Binding-site contacts:
Ligand atom C15 contacts residue GLY206 of chain 1.A at 3.6 Å.
Ligand atom C22 contacts residue GLU83 of chain 1.A at 3.4 Å.
Ligand atom C33 contacts residue ALA180 of chain 1.A at 3.4 Å (hydrophobic).
Ligand atom N12 contacts residue GLY206 of chain 1.A at 3.2 Å (h-bond).
Ligand atom C3 contacts residue GLY206 of chain 1.A at 3.4 Å.
Ligand atom C24 contacts residue TRP205 of chain 1.A at 3.5 Å (hydrophobic).
Ligand atom C8 contacts residue GLY208 of chain 1.A at 3.6 Å.
Ligand atom N14 contacts residue GLY208 of chain 1.A at 2.8 Å (h-bond).
Ligand atom CL contacts residue GLY216 of chain 1.A at 3.6 Å.
Ligand atom C3 contacts residue GLY208 of chain 1.A at 3.5 Å.
Ligand atom C34 contacts residue TRP205 of chain 1.A at 3.3 Å (hydrophobic).
Ligand atom C26 contacts residue THR84 of chain 1.A at 3.5 Å.
Ligand atom C27 contacts residue THR84 of chain 1.A at 3.5 Å.
Ligand atom C25 contacts residue GLY206 of chain 1.A at 3.3 Å.
Ligand atom C19 contacts residue TRP205 of chain 1.A at 3.5 Å (hydrophobic).
Ligand atom C33 contacts residue GLY208 of chain 1.A at 3.7 Å.
Ligand atom C7 contacts residue GLY208 of chain 1.A at 3.5 Å.
Ligand atom C26 contacts residue PHE162 of chain 1.A at 3.4 Å (hydrophobic).
Ligand atom C36 contacts residue ALA180 of chain 1.A at 3.5 Å (hydrophobic).
Ligand atom C5 contacts residue GLY206 of chain 1.A at 3.5 Å.
Ligand atom C35 contacts residue VAL203 of chain 1.A at 3.6 Å (hydrophobic).
Ligand atom C8 contacts residue CYS209 of chain 1.A at 3.6 Å (hydrophobic).
Ligand atom CL contacts residue TYR218 of chain 1.A at 3.5 Å.
Ligand atom O20 contacts residue GLY206 of chain 1.A at 3.5 Å (h-bond).
Ligand atom CL contacts residue ILE217 of chain 1.A at 3.6 Å.
Ligand atom C28 contacts residue GLY208 of chain 1.A at 3.8 Å.
Ligand atom C13 contacts residue TRP205 of chain 1.A at 3.7 Å (hydrophobic).
Ligand atom C28 contacts residue GLY206 of chain 1.A at 3.5 Å.
Ligand atom C34 contacts residue GLY206 of chain 1.A at 3.5 Å.
Ligand atom C13 contacts residue TYR85 of chain 1.A at 3.7 Å (hydrophobic).
Ligand atom C7 contacts residue GLY206 of chain 1.A at 3.4 Å.
Ligand atom C31 contacts residue TRP205 of chain 1.A at 3.5 Å (hydrophobic).
Ligand atom N14 contacts residue GLY206 of chain 1.A at 3.3 Å (h-bond).
Ligand atom F30 contacts residue TYR85 of chain 1.A at 3.5 Å.
Ligand atom C16 contacts residue TRP205 of chain 1.A at 3.5 Å (hydrophobic).
Ligand atom C36 contacts residue ASP179 of chain 1.A at 3.4 Å.
Ligand atom C35 contacts residue TRP205 of chain 1.A at 3.4 Å (hydrophobic).
Ligand atom C28 contacts residue TRP205 of chain 1.A at 3.8 Å (hydrophobic).
Ligand atom C19 contacts residue PHE162 of chain 1.A at 3.7 Å (hydrophobic).
Ligand atom C27 contacts residue GLU83 of chain 1.A at 3.6 Å.

This small molecule binds to this protein.
Small molecule (SMILES): CNC(=O)CN1C[C@H](C(=O)Nc2ccc(Cl)cc2)[C@@H](C(=O)Nc2ccc(-n3ccccc3=O)cc2F)C1

Sequence of chain 1.A:
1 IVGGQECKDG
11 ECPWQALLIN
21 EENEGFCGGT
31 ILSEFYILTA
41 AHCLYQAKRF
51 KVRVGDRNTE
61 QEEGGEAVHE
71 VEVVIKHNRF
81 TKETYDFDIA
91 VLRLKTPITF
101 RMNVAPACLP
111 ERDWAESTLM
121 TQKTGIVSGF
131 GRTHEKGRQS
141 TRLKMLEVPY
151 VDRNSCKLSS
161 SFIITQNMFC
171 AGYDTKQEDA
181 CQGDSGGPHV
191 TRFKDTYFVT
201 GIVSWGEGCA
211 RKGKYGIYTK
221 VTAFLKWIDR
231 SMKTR